Binding-site contacts:
Ligand atom C15 contacts residue ARG161 of chain 1.A at 3.3 Å.
Ligand atom C7 contacts residue FOH1 of chain 1.D at 1.1 Å.
Ligand atom C12 contacts residue FOH1 of chain 1.D at 3.4 Å.
Ligand atom C6 contacts residue TYR53 of chain 1.A at 4.1 Å (hydrophobic).
Ligand atom C5 contacts residue PHE73 of chain 1.A at 4.0 Å (hydrophobic).
Ligand atom C4 contacts residue FOH1 of chain 1.D at 1.0 Å.
Ligand atom C13 contacts residue ARG161 of chain 1.A at 3.7 Å.
Ligand atom C15 contacts residue ASN205 of chain 1.A at 4.2 Å.
Ligand atom C14 contacts residue LYS167 of chain 1.A at 3.7 Å.
Ligand atom C8 contacts residue LYS167 of chain 1.A at 4.0 Å.
Ligand atom C6 contacts residue TRP295 of chain 1.A at 4.0 Å (hydrophobic).
Ligand atom C15 contacts residue LYS167 of chain 1.A at 3.2 Å.
Ligand atom O1 contacts residue ASP206 of chain 1.A at 3.1 Å (salt-bridge).
Ligand atom C12 contacts residue ASN205 of chain 1.A at 4.1 Å.
Ligand atom C8 contacts residue FOH1 of chain 1.D at 0.8 Å.
Ligand atom C3 contacts residue LEU170 of chain 1.A at 3.9 Å (hydrophobic).
Ligand atom C5 contacts residue FOH1 of chain 1.D at 1.1 Å.
Ligand atom C2 contacts residue FOH1 of chain 1.D at 1.6 Å.
Ligand atom C2 contacts residue PHE73 of chain 1.A at 4.0 Å (hydrophobic).
Ligand atom C14 contacts residue ASN205 of chain 1.A at 3.3 Å.
Ligand atom C11 contacts residue FOH1 of chain 1.D at 2.8 Å.
Ligand atom C1 contacts residue FOH1 of chain 1.D at 1.6 Å.
Ligand atom C1 contacts residue PHE139 of chain 1.A at 4.0 Å (hydrophobic).
Ligand atom C3 contacts residue FOH1 of chain 1.D at 2.4 Å.
Ligand atom C5 contacts residue TYR53 of chain 1.A at 3.9 Å (hydrophobic).
Ligand atom C6 contacts residue FOH1 of chain 1.D at 0.7 Å.
Ligand atom C8 contacts residue ASN205 of chain 1.A at 3.0 Å.
Ligand atom O1 contacts residue SER202 of chain 1.A at 3.3 Å.
Ligand atom C4 contacts residue PHE73 of chain 1.A at 3.1 Å (hydrophobic).
Ligand atom C11 contacts residue ASN205 of chain 1.A at 4.0 Å.
Ligand atom O1 contacts residue ARG161 of chain 1.A at 3.4 Å (salt-bridge).
Ligand atom C14 contacts residue FOH1 of chain 1.D at 4.1 Å.
Ligand atom C8 contacts residue TYR53 of chain 1.A at 4.1 Å (hydrophobic).
Ligand atom C1 contacts residue PHE73 of chain 1.A at 3.7 Å (hydrophobic).
Ligand atom C3 contacts residue LYS167 of chain 1.A at 3.8 Å.
Ligand atom O1 contacts residue TYR157 of chain 1.A at 4.2 Å.
Ligand atom C9 contacts residue FOH1 of chain 1.D at 1.4 Å.
Ligand atom C10 contacts residue FOH1 of chain 1.D at 1.8 Å.
Ligand atom C13 contacts residue FOH1 of chain 1.D at 3.9 Å.
Ligand atom C15 contacts residue SER202 of chain 1.A at 3.4 Å.

Sequence of chain 1.A:
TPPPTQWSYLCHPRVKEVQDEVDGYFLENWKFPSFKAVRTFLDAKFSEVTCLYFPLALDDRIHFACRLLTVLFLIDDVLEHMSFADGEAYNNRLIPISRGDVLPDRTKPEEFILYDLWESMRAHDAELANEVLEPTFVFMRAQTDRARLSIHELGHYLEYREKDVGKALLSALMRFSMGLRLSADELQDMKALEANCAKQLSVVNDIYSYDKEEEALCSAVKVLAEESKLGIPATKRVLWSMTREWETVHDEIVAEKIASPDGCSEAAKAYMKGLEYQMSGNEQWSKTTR

This small molecule binds to this protein.
Small molecule (SMILES): CC(C)=CCC/C(C)=C/CC/C(C)=C/CO